Sequence of chain 1.C:
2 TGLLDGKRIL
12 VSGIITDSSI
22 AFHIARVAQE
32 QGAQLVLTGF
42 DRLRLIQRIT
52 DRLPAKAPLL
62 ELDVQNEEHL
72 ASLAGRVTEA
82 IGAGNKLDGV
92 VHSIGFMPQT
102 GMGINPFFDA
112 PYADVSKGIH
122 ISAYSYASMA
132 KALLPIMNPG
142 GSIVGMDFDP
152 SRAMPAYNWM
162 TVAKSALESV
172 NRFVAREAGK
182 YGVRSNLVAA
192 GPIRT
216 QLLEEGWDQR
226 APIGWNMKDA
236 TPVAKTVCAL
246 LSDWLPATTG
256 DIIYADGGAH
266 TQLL

This small molecule binds to this protein.
Small molecule (SMILES): CC(=O)/N=c1/[nH]c2ccccc2s1

Binding-site contacts:
Ligand atom C5 contacts residue PHE97 of chain 1.C at 3.9 Å (hydrophobic).
Ligand atom N1 contacts residue MET103 of chain 1.C at 3.2 Å.
Ligand atom C6 contacts residue NAD1 of chain 1.K at 3.6 Å.
Ligand atom C3 contacts residue PHE97 of chain 1.C at 3.5 Å (hydrophobic).
Ligand atom N contacts residue PHE97 of chain 1.C at 3.3 Å.
Ligand atom C1 contacts residue MET98 of chain 1.C at 3.7 Å (hydrophobic).
Ligand atom C3 contacts residue GLY96 of chain 1.C at 3.6 Å.
Ligand atom C6 contacts residue GLY96 of chain 1.C at 3.6 Å.
Ligand atom C7 contacts residue GLY96 of chain 1.C at 3.8 Å.
Ligand atom C2 contacts residue PHE97 of chain 1.C at 3.5 Å (hydrophobic).
Ligand atom C3 contacts residue MET98 of chain 1.C at 3.9 Å (hydrophobic).
Ligand atom N contacts residue MET98 of chain 1.C at 2.8 Å (h-bond).
Ligand atom C contacts residue MET98 of chain 1.C at 3.6 Å (hydrophobic).
Ligand atom O contacts residue PHE97 of chain 1.C at 3.9 Å.
Ligand atom C3 contacts residue MET103 of chain 1.C at 3.9 Å (hydrophobic).
Ligand atom C4 contacts residue GLY96 of chain 1.C at 3.4 Å.
Ligand atom C2 contacts residue MET98 of chain 1.C at 3.6 Å (hydrophobic).
Ligand atom N1 contacts residue PHE97 of chain 1.C at 3.4 Å.
Ligand atom C4 contacts residue PHE97 of chain 1.C at 3.4 Å (hydrophobic).
Ligand atom C contacts residue GLN100 of chain 1.C at 3.8 Å.
Ligand atom C1 contacts residue PHE97 of chain 1.C at 3.4 Å (hydrophobic).
Ligand atom N contacts residue MET103 of chain 1.C at 3.9 Å.
Ligand atom C5 contacts residue MET161 of chain 1.C at 4.4 Å (hydrophobic).
Ligand atom C contacts residue PRO99 of chain 1.C at 4.2 Å (hydrophobic).
Ligand atom C4 contacts residue MET98 of chain 1.C at 4.1 Å (hydrophobic).
Ligand atom C contacts residue PHE97 of chain 1.C at 3.6 Å (hydrophobic).
Ligand atom C8 contacts residue GLY96 of chain 1.C at 3.8 Å.
Ligand atom C8 contacts residue PHE97 of chain 1.C at 4.4 Å (hydrophobic).
Ligand atom C8 contacts residue NAD1 of chain 1.K at 4.4 Å.
Ligand atom N1 contacts residue MET98 of chain 1.C at 3.0 Å (h-bond).
Ligand atom C7 contacts residue NAD1 of chain 1.K at 3.4 Å.
Ligand atom C5 contacts residue NAD1 of chain 1.K at 3.7 Å.
Ligand atom C2 contacts residue MET103 of chain 1.C at 3.6 Å (hydrophobic).
Ligand atom C4 contacts residue MET103 of chain 1.C at 4.3 Å (hydrophobic).
Ligand atom S contacts residue PHE97 of chain 1.C at 4.2 Å.
Ligand atom N1 contacts residue GLY96 of chain 1.C at 4.4 Å.
Ligand atom C5 contacts residue GLY96 of chain 1.C at 3.4 Å.
Ligand atom C4 contacts residue MET161 of chain 1.C at 4.1 Å (hydrophobic).